Binding-site contacts:
Ligand atom C2 contacts residue ASN328 of chain 1.B at 2.4 Å.
Ligand atom O5 contacts residue ASN328 of chain 1.B at 2.4 Å (h-bond).
Ligand atom C5 contacts residue ASN328 of chain 1.B at 3.7 Å.
Ligand atom O6 contacts residue ASN328 of chain 1.B at 4.5 Å.
Ligand atom C3 contacts residue GLN577 of chain 1.B at 4.4 Å.
Ligand atom C2 contacts residue GLN577 of chain 1.B at 4.1 Å.
Ligand atom C7 contacts residue ASN328 of chain 1.B at 3.0 Å.
Ligand atom C4 contacts residue ASN328 of chain 1.B at 4.2 Å.
Ligand atom N2 contacts residue ASN328 of chain 1.B at 2.9 Å (h-bond).
Ligand atom O7 contacts residue ASN328 of chain 1.B at 2.7 Å (h-bond).
Ligand atom C1 contacts residue GLN577 of chain 1.B at 4.1 Å.
Ligand atom C8 contacts residue GLN577 of chain 1.B at 3.7 Å.
Ligand atom C8 contacts residue LEU579 of chain 1.B at 3.9 Å (hydrophobic).
Ligand atom C7 contacts residue GLN577 of chain 1.B at 3.8 Å.
Ligand atom C8 contacts residue ASN328 of chain 1.B at 4.3 Å.
Ligand atom N2 contacts residue GLN577 of chain 1.B at 3.2 Å (h-bond).
Ligand atom C1 contacts residue ASN328 of chain 1.B at 1.4 Å.
Ligand atom C3 contacts residue ASN328 of chain 1.B at 3.8 Å.

Sequence of chain 1.B:
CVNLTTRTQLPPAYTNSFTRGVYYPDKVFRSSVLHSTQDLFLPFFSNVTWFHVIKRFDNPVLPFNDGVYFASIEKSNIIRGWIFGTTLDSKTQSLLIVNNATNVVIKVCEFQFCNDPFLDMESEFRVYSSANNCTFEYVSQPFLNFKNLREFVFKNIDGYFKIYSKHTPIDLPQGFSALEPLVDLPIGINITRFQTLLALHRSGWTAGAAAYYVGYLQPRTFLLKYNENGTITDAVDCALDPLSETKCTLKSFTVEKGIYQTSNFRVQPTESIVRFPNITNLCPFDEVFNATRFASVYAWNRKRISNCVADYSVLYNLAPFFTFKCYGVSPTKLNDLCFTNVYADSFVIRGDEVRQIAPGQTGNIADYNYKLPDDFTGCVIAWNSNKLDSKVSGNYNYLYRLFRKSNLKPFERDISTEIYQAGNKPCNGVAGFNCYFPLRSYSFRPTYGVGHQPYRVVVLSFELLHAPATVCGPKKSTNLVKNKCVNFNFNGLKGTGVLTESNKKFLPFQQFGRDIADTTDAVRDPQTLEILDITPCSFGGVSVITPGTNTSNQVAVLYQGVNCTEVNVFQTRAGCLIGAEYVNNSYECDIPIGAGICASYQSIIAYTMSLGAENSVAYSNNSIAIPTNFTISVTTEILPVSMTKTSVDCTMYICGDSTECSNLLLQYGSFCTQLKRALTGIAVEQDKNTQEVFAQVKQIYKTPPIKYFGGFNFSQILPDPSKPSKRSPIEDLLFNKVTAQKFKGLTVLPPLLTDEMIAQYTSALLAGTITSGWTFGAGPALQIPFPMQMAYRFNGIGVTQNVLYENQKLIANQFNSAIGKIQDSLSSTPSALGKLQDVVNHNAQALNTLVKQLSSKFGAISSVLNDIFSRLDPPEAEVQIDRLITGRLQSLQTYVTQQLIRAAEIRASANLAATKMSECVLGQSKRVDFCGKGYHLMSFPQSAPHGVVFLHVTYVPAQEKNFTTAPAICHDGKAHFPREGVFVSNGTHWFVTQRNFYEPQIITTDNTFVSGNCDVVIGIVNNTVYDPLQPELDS

A protein and the small-molecule ligand that binds it are described below.
Small molecule (SMILES): CC(=O)N[C@@H]1[C@@H](O)[C@H](O)[C@@H](CO)O[C@H]1O